Sequence of chain 4.OA:
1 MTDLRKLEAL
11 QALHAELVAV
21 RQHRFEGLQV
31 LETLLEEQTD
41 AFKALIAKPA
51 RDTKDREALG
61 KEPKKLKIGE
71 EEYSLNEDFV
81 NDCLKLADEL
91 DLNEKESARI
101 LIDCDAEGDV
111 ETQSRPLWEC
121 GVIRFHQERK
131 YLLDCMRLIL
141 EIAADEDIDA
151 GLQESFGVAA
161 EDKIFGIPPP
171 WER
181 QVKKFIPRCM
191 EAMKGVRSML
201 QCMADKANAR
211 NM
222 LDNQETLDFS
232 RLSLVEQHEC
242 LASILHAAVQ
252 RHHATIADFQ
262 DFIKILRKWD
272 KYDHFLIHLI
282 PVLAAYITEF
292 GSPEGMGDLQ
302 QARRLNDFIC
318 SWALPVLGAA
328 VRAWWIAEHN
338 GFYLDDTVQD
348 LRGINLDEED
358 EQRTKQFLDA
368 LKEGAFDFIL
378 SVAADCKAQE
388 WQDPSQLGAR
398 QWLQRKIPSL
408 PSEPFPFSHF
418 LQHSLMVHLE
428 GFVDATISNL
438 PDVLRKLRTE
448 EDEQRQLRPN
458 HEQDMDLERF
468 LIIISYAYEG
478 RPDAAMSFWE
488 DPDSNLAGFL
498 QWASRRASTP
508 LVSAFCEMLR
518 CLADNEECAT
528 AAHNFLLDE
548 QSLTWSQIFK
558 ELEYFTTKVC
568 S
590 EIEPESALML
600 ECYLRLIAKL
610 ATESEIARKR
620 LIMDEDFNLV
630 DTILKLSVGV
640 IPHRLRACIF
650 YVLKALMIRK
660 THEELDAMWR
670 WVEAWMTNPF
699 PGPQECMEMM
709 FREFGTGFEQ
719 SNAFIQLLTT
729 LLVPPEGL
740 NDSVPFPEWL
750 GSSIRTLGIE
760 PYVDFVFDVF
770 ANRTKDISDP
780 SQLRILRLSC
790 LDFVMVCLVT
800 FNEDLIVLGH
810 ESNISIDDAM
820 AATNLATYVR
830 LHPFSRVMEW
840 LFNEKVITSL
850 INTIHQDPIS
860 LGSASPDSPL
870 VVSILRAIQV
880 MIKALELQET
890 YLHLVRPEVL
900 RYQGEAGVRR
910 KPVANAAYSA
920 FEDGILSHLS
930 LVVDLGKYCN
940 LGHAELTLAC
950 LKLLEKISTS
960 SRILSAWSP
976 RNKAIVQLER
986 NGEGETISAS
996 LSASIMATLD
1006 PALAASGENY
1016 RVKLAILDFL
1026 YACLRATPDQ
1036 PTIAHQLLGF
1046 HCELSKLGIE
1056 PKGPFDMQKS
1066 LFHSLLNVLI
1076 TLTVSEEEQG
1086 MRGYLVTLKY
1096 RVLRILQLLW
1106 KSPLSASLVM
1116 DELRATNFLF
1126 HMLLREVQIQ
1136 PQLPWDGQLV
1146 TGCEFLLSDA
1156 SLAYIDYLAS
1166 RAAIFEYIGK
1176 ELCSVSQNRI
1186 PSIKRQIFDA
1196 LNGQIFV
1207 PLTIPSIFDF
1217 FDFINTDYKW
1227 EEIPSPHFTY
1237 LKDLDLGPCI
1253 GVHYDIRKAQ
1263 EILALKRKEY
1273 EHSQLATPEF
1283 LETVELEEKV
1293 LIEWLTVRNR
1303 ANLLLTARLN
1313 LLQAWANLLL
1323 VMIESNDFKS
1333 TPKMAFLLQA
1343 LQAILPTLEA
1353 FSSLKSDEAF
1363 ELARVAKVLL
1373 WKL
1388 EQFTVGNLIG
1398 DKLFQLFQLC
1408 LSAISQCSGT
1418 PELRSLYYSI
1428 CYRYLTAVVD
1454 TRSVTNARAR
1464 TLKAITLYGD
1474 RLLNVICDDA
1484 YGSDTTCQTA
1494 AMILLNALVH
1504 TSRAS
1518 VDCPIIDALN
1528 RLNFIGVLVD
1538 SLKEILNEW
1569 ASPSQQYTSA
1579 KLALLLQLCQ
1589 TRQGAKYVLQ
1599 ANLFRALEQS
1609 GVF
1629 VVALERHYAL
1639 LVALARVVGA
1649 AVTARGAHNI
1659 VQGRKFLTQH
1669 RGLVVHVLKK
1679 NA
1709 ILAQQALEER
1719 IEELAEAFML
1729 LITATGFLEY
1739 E

Binding-site contacts:
Ligand atom OH contacts residue HIS1068 of chain 4.OA at 3.8 Å.
Ligand atom CG contacts residue THR1121 of chain 4.OA at 3.3 Å.
Ligand atom CD1 contacts residue THR1121 of chain 4.OA at 3.0 Å.
Ligand atom CD2 contacts residue HIS1126 of chain 4.OA at 3.4 Å.
Ligand atom CG contacts residue ASN1072 of chain 4.OA at 4.2 Å.
Ligand atom CD1 contacts residue ASN1072 of chain 4.OA at 4.0 Å.
Ligand atom CE2 contacts residue ASN1072 of chain 4.OA at 4.4 Å.
Ligand atom C contacts residue VAL1202 of chain 4.OA at 4.2 Å (hydrophobic).
Ligand atom O contacts residue THR1121 of chain 4.OA at 4.0 Å.
Ligand atom OH contacts residue GLN1063 of chain 4.OA at 3.7 Å.
Ligand atom CZ contacts residue ASN1072 of chain 4.OA at 3.5 Å.
Ligand atom CD1 contacts residue GLN1063 of chain 4.OA at 3.8 Å.
Ligand atom CZ contacts residue GLN1063 of chain 4.OA at 4.1 Å.
Ligand atom C contacts residue GLN1063 of chain 4.OA at 3.9 Å.
Ligand atom CE2 contacts residue GLN1063 of chain 4.OA at 3.3 Å.
Ligand atom CG contacts residue GLN1063 of chain 4.OA at 4.3 Å.
Ligand atom SD contacts residue ASN1072 of chain 4.OA at 3.7 Å.
Ligand atom CD1 contacts residue ALA1120 of chain 4.OA at 4.3 Å (hydrophobic).
Ligand atom O contacts residue HIS1126 of chain 4.OA at 3.3 Å (h-bond).
Ligand atom CE1 contacts residue ASN1072 of chain 4.OA at 3.3 Å.
Ligand atom CD1 contacts residue ASN1122 of chain 4.OA at 4.3 Å.
Ligand atom CG2 contacts residue GLN1063 of chain 4.OA at 3.3 Å.
Ligand atom CD1 contacts residue PHE1125 of chain 4.OA at 3.6 Å (hydrophobic).
Ligand atom CD2 contacts residue THR1121 of chain 4.OA at 4.0 Å.
Ligand atom CD2 contacts residue GLN1063 of chain 4.OA at 3.6 Å.
Ligand atom CD2 contacts residue LEU1129 of chain 4.OA at 4.2 Å (hydrophobic).
Ligand atom CA contacts residue GLN1063 of chain 4.OA at 4.3 Å.
Ligand atom CD2 contacts residue PHE1125 of chain 4.OA at 4.2 Å (hydrophobic).
Ligand atom CB contacts residue GLN1063 of chain 4.OA at 4.5 Å.
Ligand atom OH contacts residue ASN1072 of chain 4.OA at 3.1 Å (h-bond).
Ligand atom CB contacts residue THR1121 of chain 4.OA at 3.3 Å.
Ligand atom CD2 contacts residue ALA1120 of chain 4.OA at 3.5 Å (hydrophobic).
Ligand atom CG contacts residue HIS1126 of chain 4.OA at 4.3 Å.
Ligand atom CG contacts residue ALA1120 of chain 4.OA at 4.4 Å (hydrophobic).
Ligand atom C contacts residue HIS1126 of chain 4.OA at 4.0 Å.
Ligand atom CE1 contacts residue THR1121 of chain 4.OA at 3.9 Å.
Ligand atom O contacts residue GLN1063 of chain 4.OA at 2.9 Å (h-bond).
Ligand atom O contacts residue VAL1202 of chain 4.OA at 3.2 Å.
Ligand atom CD2 contacts residue THR1121 of chain 4.OA at 4.3 Å.
Ligand atom CA contacts residue HIS1126 of chain 4.OA at 4.3 Å.

The protein below binds the small molecule below.
Small molecule (SMILES): CC[C@H](C)[C@H](N)C(=O)N[C@@H](CC(C)C)C(=O)N1CCC[C@H]1C(=O)N[C@@H](CCSC)C(=O)N[C@@H](Cc1ccc(O)cc1)C(=O)N[C@@H](CCCCN)C(=O)N[C@@H](CC(C)C)C(=O)N[C@@H](CO)C(=O)N1CCC[C@H]1C=O